This protein binds this small molecule.
Small molecule (SMILES): O=C(O)CCC(=O)C(=O)O

Sequence of chain 2.H:
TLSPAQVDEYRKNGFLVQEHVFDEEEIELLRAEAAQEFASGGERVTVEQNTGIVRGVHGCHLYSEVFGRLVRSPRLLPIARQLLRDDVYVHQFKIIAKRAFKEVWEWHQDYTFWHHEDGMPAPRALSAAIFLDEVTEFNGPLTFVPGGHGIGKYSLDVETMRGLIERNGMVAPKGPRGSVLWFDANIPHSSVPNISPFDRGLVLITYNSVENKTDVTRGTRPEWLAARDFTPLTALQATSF

Binding-site contacts:
Ligand atom O2 contacts residue PRO1 of chain 2.FA at 3.6 Å.
Ligand atom O2 contacts residue ASP116 of chain 2.H at 3.7 Å.
Ligand atom O5 contacts residue LEU148 of chain 2.H at 4.1 Å.
Ligand atom C5 contacts residue SER216 of chain 2.H at 3.9 Å.
Ligand atom O5 contacts residue FE1 of chain 2.EA at 2.7 Å.
Ligand atom C1 contacts residue FE1 of chain 2.EA at 2.6 Å.
Ligand atom C3 contacts residue LYS99 of chain 2.H at 3.8 Å.
Ligand atom C1 contacts residue LYS99 of chain 2.H at 4.3 Å.
Ligand atom O4 contacts residue ILE101 of chain 2.H at 3.9 Å.
Ligand atom O2 contacts residue LEU229 of chain 2.H at 4.2 Å.
Ligand atom O2 contacts residue LYS99 of chain 2.H at 3.5 Å (salt-bridge).
Ligand atom O3 contacts residue LYS103 of chain 2.H at 3.9 Å.
Ligand atom O4 contacts residue LYS99 of chain 2.H at 4.1 Å.
Ligand atom O2 contacts residue FE1 of chain 2.EA at 3.2 Å.
Ligand atom C2 contacts residue HIS114 of chain 2.H at 4.4 Å.
Ligand atom O5 contacts residue HIS214 of chain 2.H at 3.5 Å (h-bond).
Ligand atom C5 contacts residue ILE101 of chain 2.H at 4.3 Å (hydrophobic).
Ligand atom C2 contacts residue HIS214 of chain 2.H at 4.3 Å.
Ligand atom C1 contacts residue ASP116 of chain 2.H at 3.6 Å.
Ligand atom C2 contacts residue FE1 of chain 2.EA at 3.0 Å.
Ligand atom O5 contacts residue HIS114 of chain 2.H at 3.6 Å (h-bond).
Ligand atom O3 contacts residue SER216 of chain 2.H at 3.2 Å (h-bond).
Ligand atom O5 contacts residue SER216 of chain 2.H at 4.5 Å.
Ligand atom O1 contacts residue FE1 of chain 2.EA at 2.3 Å.
Ligand atom O1 contacts residue LEU229 of chain 2.H at 4.0 Å.
Ligand atom O1 contacts residue PHE208 of chain 2.H at 4.1 Å.
Ligand atom C1 contacts residue HIS214 of chain 2.H at 4.2 Å.
Ligand atom O1 contacts residue ASP116 of chain 2.H at 3.0 Å (salt-bridge).
Ligand atom C3 contacts residue ILE101 of chain 2.H at 4.0 Å (hydrophobic).
Ligand atom C1 contacts residue LEU229 of chain 2.H at 4.0 Å (hydrophobic).
Ligand atom C4 contacts residue SER216 of chain 2.H at 3.5 Å.
Ligand atom O1 contacts residue HIS214 of chain 2.H at 3.6 Å (h-bond).